Sequence of chain 1.G:
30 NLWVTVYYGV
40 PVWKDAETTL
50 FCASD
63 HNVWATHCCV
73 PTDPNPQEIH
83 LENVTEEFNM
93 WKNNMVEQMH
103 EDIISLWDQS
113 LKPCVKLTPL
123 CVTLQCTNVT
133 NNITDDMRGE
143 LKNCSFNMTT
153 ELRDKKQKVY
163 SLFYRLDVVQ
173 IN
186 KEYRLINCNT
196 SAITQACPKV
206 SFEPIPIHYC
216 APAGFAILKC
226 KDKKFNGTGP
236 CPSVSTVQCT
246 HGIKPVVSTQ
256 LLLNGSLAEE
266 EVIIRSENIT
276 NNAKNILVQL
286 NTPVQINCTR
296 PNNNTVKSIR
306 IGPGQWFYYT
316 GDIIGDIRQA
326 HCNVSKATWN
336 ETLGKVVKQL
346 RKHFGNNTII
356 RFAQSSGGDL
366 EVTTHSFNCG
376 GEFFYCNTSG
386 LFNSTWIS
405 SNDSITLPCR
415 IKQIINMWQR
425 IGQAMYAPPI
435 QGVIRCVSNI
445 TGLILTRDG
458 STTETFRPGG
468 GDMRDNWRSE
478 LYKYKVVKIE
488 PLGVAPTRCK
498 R

Binding-site contacts:
Ligand atom C1 contacts residue ASP321 of chain 1.G at 4.4 Å.
Ligand atom C5 contacts residue ASN134 of chain 1.G at 3.8 Å.
Ligand atom C1 contacts residue ASN134 of chain 1.G at 1.5 Å.
Ligand atom O7 contacts residue ASN133 of chain 1.G at 3.4 Å (h-bond).
Ligand atom O5 contacts residue ASN134 of chain 1.G at 2.5 Å (h-bond).
Ligand atom C6 contacts residue GLY320 of chain 1.G at 4.4 Å.
Ligand atom O6 contacts residue ILE319 of chain 1.G at 4.1 Å.
Ligand atom N2 contacts residue ASN133 of chain 1.G at 4.2 Å.
Ligand atom C7 contacts residue ASN134 of chain 1.G at 3.9 Å.
Ligand atom C8 contacts residue ASN133 of chain 1.G at 4.5 Å.
Ligand atom C1 contacts residue GLY320 of chain 1.G at 4.4 Å.
Ligand atom C4 contacts residue ASN134 of chain 1.G at 4.4 Å.
Ligand atom O6 contacts residue GLY320 of chain 1.G at 3.1 Å (h-bond).
Ligand atom C2 contacts residue ASN133 of chain 1.G at 4.3 Å.
Ligand atom C3 contacts residue ASN134 of chain 1.G at 3.9 Å.
Ligand atom O5 contacts residue GLY320 of chain 1.G at 4.0 Å.
Ligand atom C2 contacts residue ASN134 of chain 1.G at 2.6 Å.
Ligand atom N2 contacts residue ASN134 of chain 1.G at 2.9 Å (h-bond).
Ligand atom C7 contacts residue ASN133 of chain 1.G at 3.8 Å.

A protein and the small-molecule ligand that binds it are described below.
Small molecule (SMILES): CC(=O)N[C@@H]1[C@@H](O)[C@H](O)[C@@H](CO)O[C@H]1O